Sequence of chain 1.C:
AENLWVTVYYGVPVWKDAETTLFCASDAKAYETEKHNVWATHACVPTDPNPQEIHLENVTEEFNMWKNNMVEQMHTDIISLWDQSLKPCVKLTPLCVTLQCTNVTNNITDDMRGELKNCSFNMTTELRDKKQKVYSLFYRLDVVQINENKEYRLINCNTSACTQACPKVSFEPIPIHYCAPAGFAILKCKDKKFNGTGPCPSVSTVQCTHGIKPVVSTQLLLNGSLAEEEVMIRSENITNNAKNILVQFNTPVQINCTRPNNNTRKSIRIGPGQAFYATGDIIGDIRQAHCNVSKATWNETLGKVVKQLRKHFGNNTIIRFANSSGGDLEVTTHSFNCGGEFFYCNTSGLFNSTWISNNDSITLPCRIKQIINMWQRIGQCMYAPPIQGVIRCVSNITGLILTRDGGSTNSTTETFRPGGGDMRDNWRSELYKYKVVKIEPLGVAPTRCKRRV

The small molecule below binds the protein below.
Small molecule (SMILES): CC(=O)N[C@H]1[C@H](O[C@H]2[C@H](O)[C@@H](NC(C)=O)CO[C@@H]2CO)O[C@H](CO)[C@@H](O)[C@@H]1O

Binding-site contacts:
Ligand atom C2 contacts residue ASN246 of chain 1.C at 2.4 Å.
Ligand atom O7 contacts residue ASN246 of chain 1.C at 3.8 Å.
Ligand atom C4 contacts residue ASN246 of chain 1.C at 4.2 Å.
Ligand atom C6 contacts residue ASN249 of chain 1.C at 4.4 Å.
Ligand atom C7 contacts residue ASN246 of chain 1.C at 3.5 Å.
Ligand atom O5 contacts residue ASN249 of chain 1.C at 4.5 Å.
Ligand atom O5 contacts residue THR248 of chain 1.C at 4.3 Å.
Ligand atom C3 contacts residue ASN246 of chain 1.C at 3.8 Å.
Ligand atom C6 contacts residue THR248 of chain 1.C at 4.0 Å.
Ligand atom C5 contacts residue ASN246 of chain 1.C at 3.7 Å.
Ligand atom O5 contacts residue ASN246 of chain 1.C at 2.4 Å (h-bond).
Ligand atom O6 contacts residue THR248 of chain 1.C at 3.5 Å.
Ligand atom C5 contacts residue THR248 of chain 1.C at 4.1 Å.
Ligand atom N2 contacts residue ASN246 of chain 1.C at 2.9 Å (h-bond).
Ligand atom C1 contacts residue ASN246 of chain 1.C at 1.4 Å.